Sequence of chain 1.A:
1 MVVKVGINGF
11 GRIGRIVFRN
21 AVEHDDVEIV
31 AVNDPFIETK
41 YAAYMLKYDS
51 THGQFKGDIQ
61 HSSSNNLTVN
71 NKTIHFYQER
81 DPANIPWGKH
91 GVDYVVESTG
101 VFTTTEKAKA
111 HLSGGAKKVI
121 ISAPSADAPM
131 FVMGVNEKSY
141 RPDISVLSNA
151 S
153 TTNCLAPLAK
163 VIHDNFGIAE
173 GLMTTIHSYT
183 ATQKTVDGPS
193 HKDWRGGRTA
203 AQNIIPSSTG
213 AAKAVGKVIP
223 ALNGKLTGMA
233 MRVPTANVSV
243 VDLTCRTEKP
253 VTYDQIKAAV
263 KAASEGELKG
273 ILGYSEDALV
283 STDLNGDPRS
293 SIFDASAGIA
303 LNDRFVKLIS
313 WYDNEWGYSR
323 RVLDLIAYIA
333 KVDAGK

The small molecule below binds the protein below.
Small molecule (SMILES): O=C(O)[C@H](O)[C@@H](O)[C@@H](O)[C@H](O)CO

Binding-site contacts:
Ligand atom C3 contacts residue ALA232 of chain 1.A at 4.0 Å (hydrophobic).
Ligand atom C6 contacts residue THR211 of chain 1.A at 3.2 Å.
Ligand atom O3 contacts residue ALA232 of chain 1.A at 3.2 Å.
Ligand atom C5 contacts residue ALA232 of chain 1.A at 3.6 Å (hydrophobic).
Ligand atom O4 contacts residue THR153 of chain 1.A at 3.1 Å (h-bond).
Ligand atom C1 contacts residue THR153 of chain 1.A at 3.9 Å.
Ligand atom C1 contacts residue HIS179 of chain 1.A at 3.8 Å.
Ligand atom O7 contacts residue ALA213 of chain 1.A at 3.2 Å.
Ligand atom O2 contacts residue THR153 of chain 1.A at 2.9 Å (h-bond).
Ligand atom C5 contacts residue SER209 of chain 1.A at 4.0 Å.
Ligand atom C4 contacts residue SER151 of chain 1.A at 3.9 Å.
Ligand atom C4 contacts residue THR153 of chain 1.A at 4.0 Å.
Ligand atom C2 contacts residue THR211 of chain 1.A at 3.3 Å.
Ligand atom C6 contacts residue SER151 of chain 1.A at 3.5 Å.
Ligand atom O3 contacts residue HIS179 of chain 1.A at 3.4 Å.
Ligand atom O4 contacts residue CSD152 of chain 1.A at 3.1 Å (h-bond).
Ligand atom C2 contacts residue THR153 of chain 1.A at 3.8 Å.
Ligand atom C5 contacts residue THR211 of chain 1.A at 3.9 Å.
Ligand atom O7 contacts residue THR211 of chain 1.A at 3.2 Å (h-bond).
Ligand atom O1 contacts residue HIS179 of chain 1.A at 3.9 Å.
Ligand atom C5 contacts residue ARG234 of chain 1.A at 4.0 Å.
Ligand atom C3 contacts residue ARG234 of chain 1.A at 3.1 Å.
Ligand atom O7 contacts residue SER151 of chain 1.A at 2.6 Å (h-bond).
Ligand atom O5 contacts residue SER210 of chain 1.A at 3.1 Å (h-bond).
Ligand atom O1 contacts residue ARG234 of chain 1.A at 3.0 Å (salt-bridge).
Ligand atom O2 contacts residue THR211 of chain 1.A at 2.6 Å (h-bond).
Ligand atom O2 contacts residue THR177 of chain 1.A at 4.1 Å.
Ligand atom C5 contacts residue SER210 of chain 1.A at 3.3 Å.
Ligand atom O5 contacts residue SER209 of chain 1.A at 2.8 Å (h-bond).
Ligand atom O3 contacts residue THR177 of chain 1.A at 3.9 Å.
Ligand atom O6 contacts residue GLY212 of chain 1.A at 4.1 Å.
Ligand atom O1 contacts residue SO41 of chain 1.D at 3.0 Å (h-bond).
Ligand atom C1 contacts residue ARG234 of chain 1.A at 3.6 Å.
Ligand atom O4 contacts residue SER151 of chain 1.A at 3.1 Å (h-bond).
Ligand atom C3 contacts residue HIS179 of chain 1.A at 4.1 Å.
Ligand atom O5 contacts residue ARG234 of chain 1.A at 3.9 Å.
Ligand atom O3 contacts residue ARG234 of chain 1.A at 3.3 Å (salt-bridge).
Ligand atom O5 contacts residue ALA232 of chain 1.A at 4.0 Å.
Ligand atom C4 contacts residue THR211 of chain 1.A at 3.8 Å.
Ligand atom O6 contacts residue THR211 of chain 1.A at 3.5 Å (h-bond).